Binding-site contacts:
Ligand atom C28 contacts residue TYR143 of chain 1.A at 3.4 Å (hydrophobic).
Ligand atom O26 contacts residue TYR145 of chain 1.A at 3.2 Å.
Ligand atom C25 contacts residue PHE180 of chain 1.A at 3.5 Å (hydrophobic).
Ligand atom C12 contacts residue ILE99 of chain 1.A at 3.7 Å (hydrophobic).
Ligand atom N24 contacts residue PHE180 of chain 1.A at 3.6 Å.
Ligand atom C05 contacts residue LEU101 of chain 1.A at 3.9 Å (hydrophobic).
Ligand atom C14 contacts residue SER121 of chain 1.A at 3.5 Å.
Ligand atom O16 contacts residue ILE99 of chain 1.A at 3.6 Å.
Ligand atom N06 contacts residue LEU101 of chain 1.A at 3.2 Å.
Ligand atom C04 contacts residue MET213 of chain 1.A at 3.9 Å (hydrophobic).
Ligand atom C14 contacts residue HIS237 of chain 1.A at 3.5 Å.
Ligand atom C13 contacts residue MET213 of chain 1.A at 3.4 Å (hydrophobic).
Ligand atom C17 contacts residue LEU182 of chain 1.A at 3.7 Å (hydrophobic).
Ligand atom N24 contacts residue LEU216 of chain 1.A at 3.5 Å.
Ligand atom C09 contacts residue TYR191 of chain 1.A at 3.6 Å (hydrophobic).
Ligand atom C28 contacts residue TYR145 of chain 1.A at 3.3 Å (hydrophobic).
Ligand atom C28 contacts residue MET144 of chain 1.A at 3.8 Å (hydrophobic).
Ligand atom C03 contacts residue ASN211 of chain 1.A at 3.1 Å.
Ligand atom C01 contacts residue THR207 of chain 1.A at 2.9 Å.
Ligand atom C28 contacts residue ALA167 of chain 1.A at 3.1 Å (hydrophobic).
Ligand atom C22 contacts residue ILE123 of chain 1.A at 3.6 Å (hydrophobic).
Ligand atom C22 contacts residue ILE99 of chain 1.A at 3.9 Å (hydrophobic).
Ligand atom C18 contacts residue TYR145 of chain 1.A at 3.8 Å (hydrophobic).
Ligand atom N07 contacts residue LEU101 of chain 1.A at 3.7 Å.
Ligand atom C10 contacts residue TYR191 of chain 1.A at 3.7 Å (hydrophobic).
Ligand atom C18 contacts residue LEU182 of chain 1.A at 3.2 Å (hydrophobic).
Ligand atom C19 contacts residue TYR145 of chain 1.A at 3.2 Å (hydrophobic).
Ligand atom C21 contacts residue ILE123 of chain 1.A at 3.8 Å (hydrophobic).
Ligand atom C19 contacts residue LEU182 of chain 1.A at 3.6 Å (hydrophobic).
Ligand atom C04 contacts residue ASN211 of chain 1.A at 3.4 Å.
Ligand atom C09 contacts residue LEU101 of chain 1.A at 3.8 Å (hydrophobic).
Ligand atom C17 contacts residue ILE99 of chain 1.A at 3.8 Å (hydrophobic).
Ligand atom C15 contacts residue ILE123 of chain 1.A at 3.6 Å (hydrophobic).
Ligand atom C01 contacts residue TYR192 of chain 1.A at 2.9 Å (hydrophobic).
Ligand atom O23 contacts residue LEU216 of chain 1.A at 3.7 Å.
Ligand atom C15 contacts residue LEU182 of chain 1.A at 3.7 Å (hydrophobic).
Ligand atom C18 contacts residue ILE99 of chain 1.A at 3.8 Å (hydrophobic).
Ligand atom O26 contacts residue PHE180 of chain 1.A at 3.7 Å.
Ligand atom C27 contacts residue PHE180 of chain 1.A at 3.2 Å (hydrophobic).
Ligand atom N08 contacts residue LEU101 of chain 1.A at 3.8 Å.

Sequence of chain 1.A:
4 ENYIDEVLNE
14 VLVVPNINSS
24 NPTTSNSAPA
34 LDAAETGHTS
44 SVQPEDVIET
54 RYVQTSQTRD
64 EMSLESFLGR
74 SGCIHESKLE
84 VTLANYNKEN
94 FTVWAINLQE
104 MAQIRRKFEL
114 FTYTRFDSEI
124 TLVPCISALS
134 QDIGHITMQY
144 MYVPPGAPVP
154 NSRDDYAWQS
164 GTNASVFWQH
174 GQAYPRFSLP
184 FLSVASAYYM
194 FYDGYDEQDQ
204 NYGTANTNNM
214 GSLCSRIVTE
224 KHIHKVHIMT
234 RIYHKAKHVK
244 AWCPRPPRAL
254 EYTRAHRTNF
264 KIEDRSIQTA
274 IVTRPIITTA

The small molecule below binds the protein below.
Small molecule (SMILES): CCOc1noc2cc(OCCC3CCN(c4ccc(C)nn4)CC3)ccc12